Binding-site contacts:
Ligand atom C2 contacts residue TYR297 of chain 4.A at 3.6 Å (hydrophobic).
Ligand atom N4 contacts residue TYR297 of chain 4.A at 3.9 Å.
Ligand atom O11 contacts residue GLY458 of chain 4.A at 3.8 Å.
Ligand atom C5 contacts residue TYR297 of chain 4.A at 3.9 Å (hydrophobic).
Ligand atom N6 contacts residue ILE304 of chain 4.A at 3.9 Å.
Ligand atom C29 contacts residue ALA462 of chain 4.A at 3.7 Å (hydrophobic).
Ligand atom C17 contacts residue PHE171 of chain 4.A at 3.5 Å (hydrophobic).
Ligand atom C28 contacts residue THR129 of chain 4.A at 3.3 Å.
Ligand atom C12 contacts residue GLY458 of chain 4.A at 3.8 Å.
Ligand atom O10 contacts residue ILE304 of chain 4.A at 3.4 Å.
Ligand atom N4 contacts residue GLY458 of chain 4.A at 3.5 Å (h-bond).
Ligand atom C25 contacts residue VAL460 of chain 4.A at 3.8 Å (hydrophobic).
Ligand atom O32 contacts residue GLY125 of chain 4.A at 3.6 Å.
Ligand atom C13 contacts residue ILE304 of chain 4.A at 3.8 Å (hydrophobic).
Ligand atom N7 contacts residue TYR297 of chain 4.A at 3.6 Å.
Ligand atom C3 contacts residue GLY458 of chain 4.A at 3.7 Å.
Ligand atom C1 contacts residue ILE304 of chain 4.A at 3.7 Å (hydrophobic).
Ligand atom C3 contacts residue TYR297 of chain 4.A at 3.9 Å (hydrophobic).
Ligand atom C1 contacts residue CYS302 of chain 4.A at 3.8 Å (hydrophobic).
Ligand atom C30 contacts residue VAL460 of chain 4.A at 3.8 Å (hydrophobic).
Ligand atom N6 contacts residue TYR297 of chain 4.A at 3.8 Å.
Ligand atom O10 contacts residue CYS302 of chain 4.A at 3.0 Å (h-bond).
Ligand atom C13 contacts residue GLY294 of chain 4.A at 3.2 Å.
Ligand atom C14 contacts residue PHE171 of chain 4.A at 3.4 Å (hydrophobic).
Ligand atom C24 contacts residue VAL460 of chain 4.A at 3.5 Å (hydrophobic).
Ligand atom C28 contacts residue GLY125 of chain 4.A at 3.9 Å.
Ligand atom N9 contacts residue TYR297 of chain 4.A at 3.7 Å.
Ligand atom O11 contacts residue HIS293 of chain 4.A at 3.5 Å (h-bond).
Ligand atom O31 contacts residue VAL460 of chain 4.A at 3.5 Å (h-bond).
Ligand atom C28 contacts residue ALA462 of chain 4.A at 3.7 Å (hydrophobic).
Ligand atom C5 contacts residue GLY458 of chain 4.A at 3.8 Å.
Ligand atom C8 contacts residue TYR297 of chain 4.A at 3.6 Å (hydrophobic).
Ligand atom O11 contacts residue GLY294 of chain 4.A at 3.6 Å.
Ligand atom C1 contacts residue TYR297 of chain 4.A at 3.8 Å (hydrophobic).
Ligand atom O32 contacts residue VAL174 of chain 4.A at 3.9 Å.
Ligand atom C29 contacts residue SER461 of chain 4.A at 3.8 Å.
Ligand atom C26 contacts residue GLY125 of chain 4.A at 3.7 Å.
Ligand atom O32 contacts residue TRP178 of chain 4.A at 3.1 Å (h-bond).
Ligand atom O32 contacts residue THR129 of chain 4.A at 3.3 Å (h-bond).
Ligand atom C27 contacts residue GLY125 of chain 4.A at 3.7 Å.

The small molecule below binds the protein below.
Small molecule (SMILES): CC(C)CCn1c(CN2CCN(C(=O)c3ccco3)CC2)nc2c1c(=O)n(C)c(=O)n2C

Sequence of chain 4.A:
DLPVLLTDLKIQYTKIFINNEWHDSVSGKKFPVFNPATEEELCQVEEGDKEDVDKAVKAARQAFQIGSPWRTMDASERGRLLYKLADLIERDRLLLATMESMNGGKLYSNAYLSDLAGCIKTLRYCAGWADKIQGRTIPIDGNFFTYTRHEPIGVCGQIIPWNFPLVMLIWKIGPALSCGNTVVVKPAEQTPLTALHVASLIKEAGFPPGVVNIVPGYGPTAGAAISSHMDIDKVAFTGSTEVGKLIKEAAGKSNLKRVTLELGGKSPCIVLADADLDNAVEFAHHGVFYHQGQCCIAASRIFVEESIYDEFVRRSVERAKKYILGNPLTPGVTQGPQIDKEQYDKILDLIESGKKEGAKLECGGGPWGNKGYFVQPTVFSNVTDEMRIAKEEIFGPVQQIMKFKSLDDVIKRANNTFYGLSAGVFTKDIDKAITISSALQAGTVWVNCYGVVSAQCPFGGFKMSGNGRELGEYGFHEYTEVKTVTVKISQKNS